Sequence of chain 1.A:
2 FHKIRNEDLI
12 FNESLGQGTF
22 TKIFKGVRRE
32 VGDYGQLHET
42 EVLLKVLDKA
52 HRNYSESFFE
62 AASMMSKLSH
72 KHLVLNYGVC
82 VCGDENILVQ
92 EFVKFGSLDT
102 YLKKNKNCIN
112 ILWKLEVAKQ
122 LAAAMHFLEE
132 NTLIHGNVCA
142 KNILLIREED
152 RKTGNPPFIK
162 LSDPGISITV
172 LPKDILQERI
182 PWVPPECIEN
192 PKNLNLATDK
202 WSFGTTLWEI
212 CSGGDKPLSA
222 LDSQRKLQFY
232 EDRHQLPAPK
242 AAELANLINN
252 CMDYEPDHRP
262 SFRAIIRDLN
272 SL

A small-molecule ligand and the protein it binds are described below.
Small molecule (SMILES): Nc1nc(Nc2ccc(S(N)(=O)=O)cc2)nn1C(=O)Nc1ccc(OCC(=O)O)cc1

Binding-site contacts:
Ligand atom C11 contacts residue LYS142 of chain 1.A at 3.7 Å.
Ligand atom C15 contacts residue ILE24 of chain 1.A at 3.6 Å (hydrophobic).
Ligand atom C3 contacts residue VAL94 of chain 1.A at 3.2 Å (hydrophobic).
Ligand atom C3 contacts residue PHE93 of chain 1.A at 3.6 Å (hydrophobic).
Ligand atom C contacts residue GLU92 of chain 1.A at 3.7 Å.
Ligand atom N contacts residue GLU92 of chain 1.A at 2.9 Å (salt-bridge).
Ligand atom O5 contacts residue GLY19 of chain 1.A at 3.6 Å.
Ligand atom C13 contacts residue ASN143 of chain 1.A at 3.4 Å.
Ligand atom C8 contacts residue LEU145 of chain 1.A at 3.5 Å (hydrophobic).
Ligand atom C16 contacts residue LYS46 of chain 1.A at 3.7 Å.
Ligand atom O5 contacts residue THR20 of chain 1.A at 3.1 Å (h-bond).
Ligand atom C3 contacts residue GLY97 of chain 1.A at 3.5 Å.
Ligand atom C1 contacts residue VAL94 of chain 1.A at 3.6 Å (hydrophobic).
Ligand atom O2 contacts residue SER163 of chain 1.A at 3.6 Å (h-bond).
Ligand atom N5 contacts residue LEU44 of chain 1.A at 3.5 Å.
Ligand atom O3 contacts residue GLY19 of chain 1.A at 3.6 Å.
Ligand atom C2 contacts residue GLY97 of chain 1.A at 3.3 Å.
Ligand atom C10 contacts residue LYS142 of chain 1.A at 3.6 Å.
Ligand atom C contacts residue LEU44 of chain 1.A at 3.4 Å (hydrophobic).
Ligand atom C3 contacts residue LYS95 of chain 1.A at 3.6 Å.
Ligand atom C2 contacts residue VAL94 of chain 1.A at 3.4 Å (hydrophobic).
Ligand atom O2 contacts residue LYS46 of chain 1.A at 2.7 Å (salt-bridge).
Ligand atom N2 contacts residue PHE93 of chain 1.A at 3.5 Å.
Ligand atom C8 contacts residue LYS46 of chain 1.A at 3.8 Å.
Ligand atom O2 contacts residue LEU145 of chain 1.A at 3.7 Å.
Ligand atom N1 contacts residue VAL94 of chain 1.A at 2.9 Å (h-bond).
Ligand atom N1 contacts residue LEU44 of chain 1.A at 3.8 Å.
Ligand atom N1 contacts residue GLU92 of chain 1.A at 3.8 Å.
Ligand atom N5 contacts residue LEU145 of chain 1.A at 3.6 Å.
Ligand atom N contacts residue LEU145 of chain 1.A at 3.5 Å.
Ligand atom O4 contacts residue THR20 of chain 1.A at 2.8 Å (h-bond).
Ligand atom C16 contacts residue ILE24 of chain 1.A at 3.8 Å (hydrophobic).
Ligand atom C14 contacts residue THR20 of chain 1.A at 3.5 Å.
Ligand atom N2 contacts residue GLY97 of chain 1.A at 3.7 Å.
Ligand atom C7 contacts residue GLY97 of chain 1.A at 3.5 Å.
Ligand atom N2 contacts residue VAL94 of chain 1.A at 2.8 Å (h-bond).
Ligand atom N contacts residue LEU44 of chain 1.A at 3.6 Å.
Ligand atom O2 contacts residue GLN91 of chain 1.A at 3.0 Å (h-bond).
Ligand atom C11 contacts residue ASN143 of chain 1.A at 3.1 Å.
Ligand atom N contacts residue GLN91 of chain 1.A at 3.0 Å (h-bond).